The small molecule below binds the protein below.
Small molecule (SMILES): CC(=O)N[C@@H]1[C@@H](O)[C@H](O)[C@@H](CO)O[C@H]1O

Sequence of chain 8.G:
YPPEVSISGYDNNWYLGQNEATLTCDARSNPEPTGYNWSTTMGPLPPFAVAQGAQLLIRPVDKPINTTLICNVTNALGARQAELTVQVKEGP

Binding-site contacts:
Ligand atom O5 contacts residue ASN72 of chain 8.G at 2.4 Å (h-bond).
Ligand atom C7 contacts residue GLN81 of chain 8.G at 3.8 Å.
Ligand atom N2 contacts residue ASN72 of chain 8.G at 3.2 Å (h-bond).
Ligand atom C4 contacts residue ASN72 of chain 8.G at 4.3 Å.
Ligand atom C3 contacts residue ASN72 of chain 8.G at 4.0 Å.
Ligand atom C2 contacts residue ASN72 of chain 8.G at 2.6 Å.
Ligand atom C5 contacts residue ASN72 of chain 8.G at 3.7 Å.
Ligand atom C1 contacts residue ASN72 of chain 8.G at 1.5 Å.
Ligand atom O7 contacts residue GLN81 of chain 8.G at 3.9 Å.
Ligand atom C5 contacts residue THR74 of chain 8.G at 3.9 Å.
Ligand atom O5 contacts residue THR74 of chain 8.G at 4.0 Å.
Ligand atom N2 contacts residue GLN81 of chain 8.G at 4.3 Å.
Ligand atom C6 contacts residue THR74 of chain 8.G at 3.7 Å.
Ligand atom C7 contacts residue ASN72 of chain 8.G at 3.5 Å.
Ligand atom O7 contacts residue ASN72 of chain 8.G at 3.3 Å (h-bond).
Ligand atom C8 contacts residue GLN81 of chain 8.G at 3.2 Å.
Ligand atom C1 contacts residue ALA79 of chain 8.G at 4.3 Å (hydrophobic).